A protein and the small-molecule ligand that binds it are described below.
Small molecule (SMILES): OC[C@H]1O[C@H](O)[C@@H](O)[C@@H](O)[C@@H]1O

Binding-site contacts:
Ligand atom O3 contacts residue GLY106 of chain 1.B at 3.6 Å.
Ligand atom O6 contacts residue GLN222 of chain 1.B at 2.6 Å (h-bond).
Ligand atom O6 contacts residue SER219 of chain 1.B at 4.1 Å.
Ligand atom C4 contacts residue GLU221 of chain 1.B at 4.4 Å.
Ligand atom C6 contacts residue GLU221 of chain 1.B at 4.2 Å.
Ligand atom C3 contacts residue GLY106 of chain 1.B at 4.2 Å.
Ligand atom O6 contacts residue ALA85 of chain 1.B at 3.8 Å.
Ligand atom C5 contacts residue GLN222 of chain 1.B at 4.3 Å.
Ligand atom O5 contacts residue GLU221 of chain 1.B at 3.0 Å.
Ligand atom C4 contacts residue GLY105 of chain 1.B at 4.0 Å.
Ligand atom O2 contacts residue GLU221 of chain 1.B at 3.0 Å (salt-bridge).
Ligand atom O4 contacts residue GLY106 of chain 1.B at 2.6 Å (h-bond).
Ligand atom O6 contacts residue ASP86 of chain 1.B at 3.4 Å (salt-bridge).
Ligand atom O6 contacts residue GLU221 of chain 1.B at 3.1 Å (salt-bridge).
Ligand atom C1 contacts residue GLN222 of chain 1.B at 4.1 Å.
Ligand atom C5 contacts residue ASP86 of chain 1.B at 3.3 Å.
Ligand atom O2 contacts residue GLY220 of chain 1.B at 3.8 Å.
Ligand atom O5 contacts residue GLY220 of chain 1.B at 4.2 Å.
Ligand atom C6 contacts residue ASP86 of chain 1.B at 2.8 Å.
Ligand atom O4 contacts residue GLY105 of chain 1.B at 3.5 Å.
Ligand atom C6 contacts residue ALA85 of chain 1.B at 3.3 Å (hydrophobic).
Ligand atom C4 contacts residue GLY220 of chain 1.B at 4.4 Å.
Ligand atom C4 contacts residue ASP86 of chain 1.B at 3.3 Å.
Ligand atom O4 contacts residue ASP86 of chain 1.B at 2.4 Å (salt-bridge).
Ligand atom C6 contacts residue GLN222 of chain 1.B at 3.6 Å.
Ligand atom C2 contacts residue GLU221 of chain 1.B at 4.0 Å.
Ligand atom O6 contacts residue GLY220 of chain 1.B at 2.9 Å (h-bond).
Ligand atom C4 contacts residue GLY106 of chain 1.B at 3.6 Å.
Ligand atom C5 contacts residue GLU221 of chain 1.B at 4.2 Å.
Ligand atom C1 contacts residue GLU221 of chain 1.B at 3.1 Å.
Ligand atom O4 contacts residue PHE132 of chain 1.B at 4.4 Å.
Ligand atom C6 contacts residue GLY220 of chain 1.B at 4.0 Å.
Ligand atom O3 contacts residue GLY105 of chain 1.B at 3.9 Å.
Ligand atom O5 contacts residue GLN222 of chain 1.B at 3.6 Å (h-bond).

Sequence of chain 1.B:
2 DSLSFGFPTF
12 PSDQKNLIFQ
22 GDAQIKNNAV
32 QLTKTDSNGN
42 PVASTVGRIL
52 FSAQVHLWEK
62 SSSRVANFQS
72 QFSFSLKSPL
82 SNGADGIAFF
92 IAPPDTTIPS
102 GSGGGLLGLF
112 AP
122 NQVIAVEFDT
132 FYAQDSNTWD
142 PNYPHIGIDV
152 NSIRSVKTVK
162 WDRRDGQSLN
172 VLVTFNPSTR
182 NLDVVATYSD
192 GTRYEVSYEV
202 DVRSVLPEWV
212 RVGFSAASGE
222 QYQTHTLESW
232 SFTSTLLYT